Binding-site contacts:
Ligand atom C4 contacts residue ARG78 of chain 1.F at 3.2 Å.
Ligand atom C2 contacts residue ARG78 of chain 1.F at 3.3 Å.
Ligand atom N3 contacts residue ARG78 of chain 1.F at 3.0 Å (salt-bridge).
Ligand atom N21 contacts residue ASP215 of chain 1.F at 2.4 Å (salt-bridge).
Ligand atom O21 contacts residue C2E1 of chain 1.W at 2.7 Å (h-bond).
Ligand atom C5 contacts residue C2E1 of chain 1.W at 3.5 Å.
Ligand atom O2A contacts residue ASP189 of chain 1.F at 2.7 Å (salt-bridge).
Ligand atom C4' contacts residue ARG19 of chain 1.F at 3.4 Å.
Ligand atom C21 contacts residue ARG212 of chain 1.F at 3.4 Å.
Ligand atom N2 contacts residue C2E1 of chain 1.W at 3.2 Å (h-bond).
Ligand atom C6 contacts residue C2E1 of chain 1.W at 3.2 Å.
Ligand atom C1' contacts residue ARG78 of chain 1.F at 3.2 Å.
Ligand atom C2A contacts residue ASP189 of chain 1.F at 3.5 Å.
Ligand atom C8 contacts residue C2E1 of chain 1.W at 3.5 Å.
Ligand atom N91 contacts residue C2E1 of chain 1.W at 3.5 Å (h-bond).
Ligand atom N7 contacts residue C2E1 of chain 1.W at 3.4 Å (h-bond).
Ligand atom N7 contacts residue ARG143 of chain 1.F at 3.2 Å (salt-bridge).
Ligand atom C61 contacts residue ARG212 of chain 1.F at 3.5 Å.
Ligand atom O2A contacts residue ARG196 of chain 1.F at 3.2 Å (salt-bridge).
Ligand atom N9 contacts residue ARG78 of chain 1.F at 3.4 Å (salt-bridge).
Ligand atom C81 contacts residue C2E1 of chain 1.W at 2.8 Å.
Ligand atom C2' contacts residue C2E1 of chain 1.W at 3.5 Å.
Ligand atom N71 contacts residue C2E1 of chain 1.W at 2.9 Å (h-bond).
Ligand atom C41 contacts residue ARG212 of chain 1.F at 3.4 Å.
Ligand atom N31 contacts residue ARG212 of chain 1.F at 3.4 Å.
Ligand atom O61 contacts residue C2E1 of chain 1.W at 3.5 Å (h-bond).
Ligand atom O6 contacts residue ARG143 of chain 1.F at 2.7 Å (salt-bridge).
Ligand atom O61 contacts residue GLN211 of chain 1.F at 3.3 Å (h-bond).
Ligand atom N11 contacts residue ARG212 of chain 1.F at 3.3 Å.
Ligand atom C2A contacts residue ARG212 of chain 1.F at 3.4 Å.
Ligand atom C6 contacts residue ARG143 of chain 1.F at 3.5 Å.
Ligand atom C2 contacts residue C2E1 of chain 1.W at 3.4 Å.
Ligand atom O6 contacts residue C2E1 of chain 1.W at 3.1 Å (h-bond).
Ligand atom O4' contacts residue ARG19 of chain 1.F at 3.4 Å (salt-bridge).
Ligand atom N11 contacts residue ASP215 of chain 1.F at 2.9 Å (salt-bridge).
Ligand atom N1 contacts residue C2E1 of chain 1.W at 2.6 Å (h-bond).
Ligand atom C51 contacts residue C2E1 of chain 1.W at 3.5 Å.
Ligand atom C21 contacts residue ASP215 of chain 1.F at 3.4 Å.
Ligand atom O2P contacts residue ASP189 of chain 1.F at 3.5 Å (salt-bridge).
Ligand atom O2P contacts residue ARG212 of chain 1.F at 2.3 Å (salt-bridge).

Sequence of chain 1.F:
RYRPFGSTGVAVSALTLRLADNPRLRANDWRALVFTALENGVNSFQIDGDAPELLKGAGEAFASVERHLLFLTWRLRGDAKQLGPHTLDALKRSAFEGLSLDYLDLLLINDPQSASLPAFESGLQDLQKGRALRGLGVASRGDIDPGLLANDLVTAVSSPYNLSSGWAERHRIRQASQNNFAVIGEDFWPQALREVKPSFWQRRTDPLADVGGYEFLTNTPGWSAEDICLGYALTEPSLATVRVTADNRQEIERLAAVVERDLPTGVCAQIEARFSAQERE

A protein and the small-molecule ligand that binds it are described below.
Small molecule (SMILES): Nc1nc2c(ncn2[C@@H]2O[C@@H]3CO[P](=O)(O)O[C@H]4[C@@H](O)[C@H](n5cnc6c(=O)[nH]c(N)nc65)O[C@@H]4CO[P](=O)(O)O[C@H]3[C@H]2O)c(=O)[nH]1